Sequence of chain 42.A:
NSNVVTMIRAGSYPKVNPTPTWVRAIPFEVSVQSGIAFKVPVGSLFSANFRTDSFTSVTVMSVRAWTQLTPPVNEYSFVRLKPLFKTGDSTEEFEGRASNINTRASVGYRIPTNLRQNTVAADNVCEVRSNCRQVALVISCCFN

Sequence of chain 3.A:
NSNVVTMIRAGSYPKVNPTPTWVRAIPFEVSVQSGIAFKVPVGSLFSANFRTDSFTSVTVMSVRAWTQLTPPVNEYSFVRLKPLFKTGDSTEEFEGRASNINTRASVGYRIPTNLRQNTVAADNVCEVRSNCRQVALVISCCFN

A small-molecule ligand and the protein it binds are described below.
Small molecule (SMILES): CO[P](=O)(O)O[C@H]1[C@@H](O)[C@H](n2ccc(=O)[nH]c2=O)O[C@@H]1COP(=O)(O)O

Binding-site contacts:
Ligand atom O5' contacts residue ARG131 of chain 42.A at 2.6 Å (salt-bridge).
Ligand atom O4 contacts residue THR21 of chain 3.A at 3.9 Å.
Ligand atom O2 contacts residue ARG125 of chain 42.A at 3.9 Å.
Ligand atom C4 contacts residue SER17 of chain 3.A at 4.1 Å.
Ligand atom P contacts residue ARG131 of chain 42.A at 3.5 Å.
Ligand atom O5' contacts residue ARG125 of chain 42.A at 3.0 Å (salt-bridge).
Ligand atom OP2 contacts residue ARG131 of chain 42.A at 3.7 Å.
Ligand atom C5' contacts residue ARG125 of chain 42.A at 4.1 Å.
Ligand atom N1 contacts residue ARG125 of chain 42.A at 3.7 Å.
Ligand atom N3 contacts residue ARG125 of chain 42.A at 3.6 Å (salt-bridge).
Ligand atom O4 contacts residue ARG125 of chain 42.A at 3.8 Å.
Ligand atom C1' contacts residue ARG125 of chain 42.A at 4.2 Å.
Ligand atom C5' contacts residue MET76 of chain 42.A at 4.3 Å (hydrophobic).
Ligand atom C5' contacts residue SER77 of chain 42.A at 4.4 Å.
Ligand atom O3' contacts residue ARG125 of chain 42.A at 4.0 Å.
Ligand atom OP1 contacts residue ILE23 of chain 3.A at 3.9 Å.
Ligand atom OP2 contacts residue SER77 of chain 42.A at 4.1 Å.
Ligand atom OP3 contacts residue ILE23 of chain 3.A at 4.2 Å.
Ligand atom C5 contacts residue ARG125 of chain 42.A at 3.5 Å.
Ligand atom N3 contacts residue ASN16 of chain 3.A at 2.9 Å (h-bond).
Ligand atom OP1 contacts residue ARG125 of chain 42.A at 2.9 Å (salt-bridge).
Ligand atom OP1 contacts residue ARG131 of chain 42.A at 3.4 Å (salt-bridge).
Ligand atom C5' contacts residue ARG131 of chain 42.A at 3.2 Å.
Ligand atom C4 contacts residue ARG125 of chain 42.A at 3.5 Å.
Ligand atom C2' contacts residue ARG125 of chain 42.A at 3.6 Å.
Ligand atom C3' contacts residue ARG125 of chain 42.A at 3.3 Å.
Ligand atom OP2 contacts residue ILE23 of chain 3.A at 4.5 Å.
Ligand atom C6 contacts residue ARG125 of chain 42.A at 3.5 Å.
Ligand atom N1 contacts residue ASN16 of chain 3.A at 4.4 Å.
Ligand atom O2 contacts residue ASN16 of chain 3.A at 2.5 Å (h-bond).
Ligand atom P contacts residue ILE23 of chain 3.A at 4.4 Å.
Ligand atom C4' contacts residue ARG125 of chain 42.A at 4.4 Å.
Ligand atom C2 contacts residue ASN16 of chain 3.A at 3.0 Å.
Ligand atom P contacts residue ARG125 of chain 42.A at 3.7 Å.
Ligand atom OP3 contacts residue ARG125 of chain 42.A at 2.8 Å.
Ligand atom C5 contacts residue THR21 of chain 3.A at 4.3 Å.
Ligand atom C2 contacts residue ARG125 of chain 42.A at 3.8 Å.
Ligand atom C4 contacts residue ASN16 of chain 3.A at 4.1 Å.
Ligand atom N3 contacts residue SER17 of chain 3.A at 4.3 Å.
Ligand atom O4 contacts residue SER17 of chain 3.A at 3.2 Å.